Sequence of chain 1.A:
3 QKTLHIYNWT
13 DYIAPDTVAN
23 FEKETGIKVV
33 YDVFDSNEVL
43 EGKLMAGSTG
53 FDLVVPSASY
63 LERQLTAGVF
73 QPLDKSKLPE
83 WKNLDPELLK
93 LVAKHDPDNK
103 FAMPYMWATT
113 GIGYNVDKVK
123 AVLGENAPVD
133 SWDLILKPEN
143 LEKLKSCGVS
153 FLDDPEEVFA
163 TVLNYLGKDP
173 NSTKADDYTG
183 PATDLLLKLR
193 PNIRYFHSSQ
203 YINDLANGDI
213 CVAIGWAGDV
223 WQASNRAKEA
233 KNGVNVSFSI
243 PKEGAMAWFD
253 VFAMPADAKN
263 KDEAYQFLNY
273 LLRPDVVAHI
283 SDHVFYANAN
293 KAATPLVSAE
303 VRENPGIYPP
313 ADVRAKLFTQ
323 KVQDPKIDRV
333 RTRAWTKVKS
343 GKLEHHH

Binding-site contacts:
Ligand atom C01 contacts residue ARG316 of chain 1.A at 4.0 Å.
Ligand atom C06 contacts residue PHE251 of chain 1.A at 4.0 Å (hydrophobic).
Ligand atom C03 contacts residue ARG316 of chain 1.A at 4.0 Å.
Ligand atom C12 contacts residue ASN290 of chain 1.A at 3.9 Å.
Ligand atom C10 contacts residue TYR310 of chain 1.A at 3.8 Å (hydrophobic).
Ligand atom O11 contacts residue ASN290 of chain 1.A at 4.1 Å.
Ligand atom N13 contacts residue ARG316 of chain 1.A at 4.2 Å.
Ligand atom O04 contacts residue LEU93 of chain 1.A at 3.9 Å.
Ligand atom C12 contacts residue LEU90 of chain 1.A at 4.1 Å (hydrophobic).
Ligand atom C12 contacts residue TYR310 of chain 1.A at 4.0 Å (hydrophobic).
Ligand atom C09 contacts residue LEU90 of chain 1.A at 4.5 Å (hydrophobic).
Ligand atom C02 contacts residue ARG316 of chain 1.A at 4.3 Å.
Ligand atom O04 contacts residue LEU90 of chain 1.A at 4.0 Å.
Ligand atom C05 contacts residue LEU90 of chain 1.A at 4.5 Å (hydrophobic).
Ligand atom C07 contacts residue TRP109 of chain 1.A at 4.3 Å (hydrophobic).
Ligand atom O11 contacts residue LEU90 of chain 1.A at 4.0 Å.
Ligand atom O08 contacts residue TRP109 of chain 1.A at 4.4 Å.
Ligand atom O08 contacts residue LEU90 of chain 1.A at 4.2 Å.
Ligand atom C06 contacts residue LEU93 of chain 1.A at 4.5 Å (hydrophobic).
Ligand atom C05 contacts residue ARG316 of chain 1.A at 4.0 Å.
Ligand atom O04 contacts residue ARG316 of chain 1.A at 4.4 Å.
Ligand atom O11 contacts residue TYR310 of chain 1.A at 4.2 Å.
Ligand atom C05 contacts residue TRP109 of chain 1.A at 4.0 Å (hydrophobic).
Ligand atom C06 contacts residue LEU90 of chain 1.A at 3.8 Å (hydrophobic).
Ligand atom C07 contacts residue ARG316 of chain 1.A at 3.4 Å.
Ligand atom C03 contacts residue LEU93 of chain 1.A at 4.1 Å (hydrophobic).
Ligand atom C02 contacts residue LEU93 of chain 1.A at 4.2 Å (hydrophobic).
Ligand atom O11 contacts residue ALA289 of chain 1.A at 4.4 Å.
Ligand atom C06 contacts residue TRP109 of chain 1.A at 3.2 Å (hydrophobic).

A protein and the small-molecule ligand that binds it are described below.
Small molecule (SMILES): COCCOC[C@@H](C)OC[C@H](C)N